Binding-site contacts:
Ligand atom C1 contacts residue ASN1085 of chain 1.G at 1.4 Å.
Ligand atom C7 contacts residue HIS1088 of chain 1.G at 4.0 Å.
Ligand atom C5 contacts residue ASN1085 of chain 1.G at 3.7 Å.
Ligand atom C4 contacts residue ASN1085 of chain 1.G at 4.2 Å.
Ligand atom N2 contacts residue THR1087 of chain 1.G at 3.0 Å (h-bond).
Ligand atom O7 contacts residue HIS1088 of chain 1.G at 3.9 Å.
Ligand atom C2 contacts residue THR1087 of chain 1.G at 3.8 Å.
Ligand atom C3 contacts residue THR1087 of chain 1.G at 3.8 Å.
Ligand atom O7 contacts residue ASN1085 of chain 1.G at 3.3 Å (h-bond).
Ligand atom C2 contacts residue ASN1085 of chain 1.G at 2.5 Å.
Ligand atom O5 contacts residue PHE1090 of chain 1.G at 4.1 Å.
Ligand atom C1 contacts residue HIS1088 of chain 1.G at 4.2 Å.
Ligand atom C5 contacts residue HIS1088 of chain 1.G at 3.8 Å.
Ligand atom O3 contacts residue HIS1088 of chain 1.G at 4.3 Å.
Ligand atom O5 contacts residue ASN1085 of chain 1.G at 2.4 Å (h-bond).
Ligand atom C6 contacts residue PHE1090 of chain 1.G at 4.0 Å (hydrophobic).
Ligand atom O3 contacts residue THR1087 of chain 1.G at 4.2 Å.
Ligand atom C8 contacts residue ASN1085 of chain 1.G at 3.5 Å.
Ligand atom C2 contacts residue HIS1088 of chain 1.G at 4.3 Å.
Ligand atom C5 contacts residue PHE1090 of chain 1.G at 4.0 Å (hydrophobic).
Ligand atom O6 contacts residue PHE1090 of chain 1.G at 4.3 Å.
Ligand atom O4 contacts residue HIS1088 of chain 1.G at 3.5 Å (h-bond).
Ligand atom C3 contacts residue ASN1085 of chain 1.G at 3.8 Å.
Ligand atom C7 contacts residue THR1087 of chain 1.G at 3.9 Å.
Ligand atom O7 contacts residue THR1087 of chain 1.G at 3.5 Å.
Ligand atom N2 contacts residue HIS1088 of chain 1.G at 4.3 Å.
Ligand atom N2 contacts residue ASN1085 of chain 1.G at 2.9 Å (h-bond).
Ligand atom C4 contacts residue HIS1088 of chain 1.G at 3.8 Å.
Ligand atom C8 contacts residue HIS1088 of chain 1.G at 4.4 Å.
Ligand atom C3 contacts residue HIS1088 of chain 1.G at 3.5 Å.
Ligand atom C7 contacts residue ASN1085 of chain 1.G at 3.4 Å.
Ligand atom C1 contacts residue THR1087 of chain 1.G at 4.2 Å.

Sequence of chain 1.G:
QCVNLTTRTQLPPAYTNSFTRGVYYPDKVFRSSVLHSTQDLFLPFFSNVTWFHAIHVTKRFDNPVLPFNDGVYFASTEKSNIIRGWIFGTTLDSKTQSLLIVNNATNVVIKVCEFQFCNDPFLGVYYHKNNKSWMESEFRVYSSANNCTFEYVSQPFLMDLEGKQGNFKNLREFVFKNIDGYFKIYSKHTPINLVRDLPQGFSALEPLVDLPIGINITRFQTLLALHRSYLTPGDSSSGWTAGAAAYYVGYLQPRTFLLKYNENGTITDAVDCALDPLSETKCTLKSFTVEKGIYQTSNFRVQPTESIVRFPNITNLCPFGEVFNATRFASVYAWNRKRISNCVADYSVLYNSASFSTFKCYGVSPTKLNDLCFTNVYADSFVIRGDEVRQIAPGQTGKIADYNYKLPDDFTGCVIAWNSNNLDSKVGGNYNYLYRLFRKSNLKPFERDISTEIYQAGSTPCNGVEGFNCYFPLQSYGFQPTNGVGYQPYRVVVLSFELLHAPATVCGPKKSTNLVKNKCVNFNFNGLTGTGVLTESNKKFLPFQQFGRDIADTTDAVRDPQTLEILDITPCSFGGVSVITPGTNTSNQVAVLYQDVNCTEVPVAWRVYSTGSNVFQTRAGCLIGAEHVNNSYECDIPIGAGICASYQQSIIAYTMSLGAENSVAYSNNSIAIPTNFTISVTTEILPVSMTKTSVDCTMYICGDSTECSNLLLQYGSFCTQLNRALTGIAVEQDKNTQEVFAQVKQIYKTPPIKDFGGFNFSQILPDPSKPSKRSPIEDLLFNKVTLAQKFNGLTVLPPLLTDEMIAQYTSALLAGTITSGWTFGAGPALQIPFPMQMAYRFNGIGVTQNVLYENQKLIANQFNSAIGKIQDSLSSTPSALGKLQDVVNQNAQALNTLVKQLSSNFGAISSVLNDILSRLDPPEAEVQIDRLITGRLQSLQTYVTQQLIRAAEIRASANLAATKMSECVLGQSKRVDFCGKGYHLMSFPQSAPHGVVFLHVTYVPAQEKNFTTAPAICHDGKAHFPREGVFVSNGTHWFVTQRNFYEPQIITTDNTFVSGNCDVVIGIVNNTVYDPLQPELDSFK

The small molecule below binds the protein below.
Small molecule (SMILES): CC(=O)N[C@H]1[C@H](O[C@H]2[C@H](O)[C@@H](NC(C)=O)CO[C@@H]2CO)O[C@H](CO)[C@@H](O)[C@@H]1O